Sequence of chain 30.A:
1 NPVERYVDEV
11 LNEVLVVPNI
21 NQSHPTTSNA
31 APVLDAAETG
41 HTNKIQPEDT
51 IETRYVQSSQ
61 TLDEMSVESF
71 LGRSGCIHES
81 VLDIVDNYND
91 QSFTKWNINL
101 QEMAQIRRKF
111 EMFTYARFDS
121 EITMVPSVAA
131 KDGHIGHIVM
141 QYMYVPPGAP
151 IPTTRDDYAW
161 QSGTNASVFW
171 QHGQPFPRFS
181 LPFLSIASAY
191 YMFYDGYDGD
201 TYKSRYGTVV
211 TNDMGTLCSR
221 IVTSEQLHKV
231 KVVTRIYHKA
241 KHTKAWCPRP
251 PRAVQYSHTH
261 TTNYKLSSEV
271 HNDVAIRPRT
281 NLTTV

The protein below binds the small molecule below.
Small molecule (SMILES): Cc1cc(CCCOc2c(C)cc(-c3noc(C(F)(F)F)n3)cc2C)on1

Sequence of chain 30.C:
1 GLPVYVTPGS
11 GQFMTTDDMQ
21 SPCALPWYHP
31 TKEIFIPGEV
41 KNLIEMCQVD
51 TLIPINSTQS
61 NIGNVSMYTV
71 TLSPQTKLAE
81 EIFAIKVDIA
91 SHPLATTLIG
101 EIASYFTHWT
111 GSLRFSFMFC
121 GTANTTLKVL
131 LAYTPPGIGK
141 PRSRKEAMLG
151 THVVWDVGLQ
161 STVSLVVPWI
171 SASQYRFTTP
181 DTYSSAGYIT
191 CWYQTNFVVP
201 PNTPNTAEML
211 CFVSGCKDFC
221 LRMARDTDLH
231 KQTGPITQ

Binding-site contacts:
Ligand atom C1B contacts residue ILE98 of chain 30.A at 3.7 Å (hydrophobic).
Ligand atom C1C contacts residue MET214 of chain 30.A at 3.5 Å (hydrophobic).
Ligand atom O1B contacts residue ILE98 of chain 30.A at 3.1 Å.
Ligand atom CM2 contacts residue ILE122 of chain 30.A at 3.5 Å (hydrophobic).
Ligand atom CM4 contacts residue TYR142 of chain 30.A at 3.5 Å (hydrophobic).
Ligand atom N3A contacts residue PHE179 of chain 30.A at 3.2 Å.
Ligand atom CM6 contacts residue TYR144 of chain 30.A at 3.6 Å (hydrophobic).
Ligand atom F3 contacts residue MET143 of chain 30.A at 3.3 Å.
Ligand atom N1A contacts residue TYR144 of chain 30.A at 3.3 Å.
Ligand atom C4 contacts residue LEU100 of chain 30.A at 3.7 Å (hydrophobic).
Ligand atom F1 contacts residue MET124 of chain 30.A at 3.5 Å.
Ligand atom F2 contacts residue PHE179 of chain 30.A at 3.6 Å.
Ligand atom C4 contacts residue TYR190 of chain 30.A at 3.6 Å (hydrophobic).
Ligand atom O1 contacts residue LEU100 of chain 30.A at 3.7 Å.
Ligand atom F3 contacts residue ALA166 of chain 30.A at 3.2 Å.
Ligand atom C5B contacts residue TYR144 of chain 30.A at 3.7 Å (hydrophobic).
Ligand atom O1 contacts residue MET214 of chain 30.A at 3.3 Å.
Ligand atom C3A contacts residue PHE179 of chain 30.A at 3.4 Å (hydrophobic).
Ligand atom O1A contacts residue TYR144 of chain 30.A at 3.3 Å.
Ligand atom C5B contacts residue LEU181 of chain 30.A at 3.5 Å (hydrophobic).
Ligand atom F3 contacts residue TYR144 of chain 30.A at 3.1 Å.
Ligand atom F2 contacts residue VAL168 of chain 30.A at 2.9 Å.
Ligand atom C3 contacts residue LEU100 of chain 30.A at 3.6 Å (hydrophobic).
Ligand atom C1B contacts residue LEU181 of chain 30.A at 3.8 Å (hydrophobic).
Ligand atom F1 contacts residue TYR142 of chain 30.A at 3.3 Å.
Ligand atom C2A contacts residue PHE179 of chain 30.A at 3.5 Å (hydrophobic).
Ligand atom CM6 contacts residue LEU184 of chain 30.A at 3.4 Å (hydrophobic).
Ligand atom C4B contacts residue LEU181 of chain 30.A at 3.8 Å (hydrophobic).
Ligand atom F2 contacts residue TYR142 of chain 30.A at 3.6 Å.
Ligand atom CM3 contacts residue ASN212 of chain 30.A at 3.6 Å.
Ligand atom CM3 contacts residue TYR190 of chain 30.A at 3.7 Å (hydrophobic).
Ligand atom F3 contacts residue TYR142 of chain 30.A at 2.6 Å.
Ligand atom N1A contacts residue PHE179 of chain 30.A at 3.6 Å.
Ligand atom F1 contacts residue LEU217 of chain 30.A at 3.3 Å.
Ligand atom C6B contacts residue LEU181 of chain 30.A at 3.5 Å (hydrophobic).
Ligand atom N3A contacts residue LEU217 of chain 30.A at 3.6 Å.
Ligand atom N2 contacts residue LEU100 of chain 30.A at 3.8 Å.
Ligand atom C2A contacts residue TYR144 of chain 30.A at 3.6 Å (hydrophobic).
Ligand atom CM6 contacts residue MET214 of chain 30.A at 3.4 Å (hydrophobic).
Ligand atom C3A contacts residue TYR144 of chain 30.A at 3.7 Å (hydrophobic).